Binding-site contacts:
Ligand atom C5 contacts residue ASN646 of chain 1.A at 3.7 Å.
Ligand atom C8 contacts residue HIS644 of chain 1.A at 3.3 Å.
Ligand atom C1 contacts residue ASN646 of chain 1.A at 1.4 Å.
Ligand atom C7 contacts residue HIS644 of chain 1.A at 4.3 Å.
Ligand atom C2 contacts residue ASN646 of chain 1.A at 2.5 Å.
Ligand atom N2 contacts residue ASN646 of chain 1.A at 2.9 Å (h-bond).
Ligand atom C3 contacts residue ASN646 of chain 1.A at 3.8 Å.
Ligand atom C4 contacts residue ASN646 of chain 1.A at 4.2 Å.
Ligand atom C8 contacts residue ASN646 of chain 1.A at 3.9 Å.
Ligand atom O7 contacts residue ASN646 of chain 1.A at 3.3 Å (h-bond).
Ligand atom C8 contacts residue VAL645 of chain 1.A at 4.0 Å (hydrophobic).
Ligand atom O7 contacts residue HIS644 of chain 1.A at 4.4 Å.
Ligand atom C7 contacts residue ASN646 of chain 1.A at 3.3 Å.
Ligand atom O5 contacts residue ASN646 of chain 1.A at 2.4 Å (h-bond).

A small-molecule ligand and the protein it binds are described below.
Small molecule (SMILES): CC(=O)N[C@@H]1[C@@H](O)[C@H](O)[C@@H](CO)O[C@H]1O

Sequence of chain 1.A:
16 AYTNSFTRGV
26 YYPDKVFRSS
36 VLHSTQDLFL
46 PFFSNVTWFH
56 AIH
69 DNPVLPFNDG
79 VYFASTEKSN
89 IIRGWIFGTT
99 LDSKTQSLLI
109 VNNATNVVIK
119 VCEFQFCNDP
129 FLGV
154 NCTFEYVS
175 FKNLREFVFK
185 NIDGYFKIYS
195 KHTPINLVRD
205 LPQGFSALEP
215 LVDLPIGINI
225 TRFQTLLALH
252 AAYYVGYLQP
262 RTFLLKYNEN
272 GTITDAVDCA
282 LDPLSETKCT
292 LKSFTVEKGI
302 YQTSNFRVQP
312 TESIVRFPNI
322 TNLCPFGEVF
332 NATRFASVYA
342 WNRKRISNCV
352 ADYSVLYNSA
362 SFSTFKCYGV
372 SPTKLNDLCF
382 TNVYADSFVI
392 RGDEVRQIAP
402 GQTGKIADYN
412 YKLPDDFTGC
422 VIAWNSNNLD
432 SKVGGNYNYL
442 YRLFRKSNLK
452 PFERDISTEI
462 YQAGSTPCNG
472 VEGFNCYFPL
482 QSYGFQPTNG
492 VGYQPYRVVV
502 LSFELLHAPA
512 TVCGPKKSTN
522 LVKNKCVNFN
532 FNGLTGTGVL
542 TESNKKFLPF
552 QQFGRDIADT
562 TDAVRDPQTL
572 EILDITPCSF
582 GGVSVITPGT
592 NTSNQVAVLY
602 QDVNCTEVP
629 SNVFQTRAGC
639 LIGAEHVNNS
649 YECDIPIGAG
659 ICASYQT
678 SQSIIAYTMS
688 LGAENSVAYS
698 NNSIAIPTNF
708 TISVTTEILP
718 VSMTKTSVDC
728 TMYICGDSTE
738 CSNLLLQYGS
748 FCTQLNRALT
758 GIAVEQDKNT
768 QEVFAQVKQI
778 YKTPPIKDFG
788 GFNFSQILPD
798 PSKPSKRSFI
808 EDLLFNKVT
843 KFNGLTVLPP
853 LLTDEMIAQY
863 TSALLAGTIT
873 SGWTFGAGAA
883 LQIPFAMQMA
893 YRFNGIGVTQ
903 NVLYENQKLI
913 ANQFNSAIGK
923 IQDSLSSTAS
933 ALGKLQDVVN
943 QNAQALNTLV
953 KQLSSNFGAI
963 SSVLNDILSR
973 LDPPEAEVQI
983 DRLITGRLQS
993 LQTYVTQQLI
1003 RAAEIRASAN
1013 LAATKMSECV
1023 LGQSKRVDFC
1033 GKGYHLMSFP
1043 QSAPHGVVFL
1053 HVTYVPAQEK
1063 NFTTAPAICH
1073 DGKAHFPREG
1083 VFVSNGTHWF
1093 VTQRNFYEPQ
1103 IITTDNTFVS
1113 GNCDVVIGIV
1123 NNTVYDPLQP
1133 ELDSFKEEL